This protein binds this small molecule.
Small molecule (SMILES): C[C@H](N)Cc1ccccc1

Binding-site contacts:
Ligand atom CD2 contacts residue PHE98 of chain 1.A at 4.2 Å (hydrophobic).
Ligand atom CB contacts residue PHE98 of chain 1.A at 3.8 Å (hydrophobic).
Ligand atom N contacts residue TRP224 of chain 1.A at 3.9 Å.
Ligand atom CD1 contacts residue PHE229 of chain 1.A at 3.9 Å (hydrophobic).
Ligand atom CA contacts residue HIS222 of chain 1.A at 3.9 Å.
Ligand atom CE1 contacts residue TRP224 of chain 1.A at 3.4 Å (hydrophobic).
Ligand atom CE2 contacts residue SER35 of chain 1.A at 4.1 Å.
Ligand atom N contacts residue TYR169 of chain 1.A at 3.9 Å.
Ligand atom CZ contacts residue PHE229 of chain 1.A at 3.9 Å (hydrophobic).
Ligand atom C contacts residue PHE229 of chain 1.A at 4.2 Å (hydrophobic).
Ligand atom CG contacts residue PHE98 of chain 1.A at 3.8 Å (hydrophobic).
Ligand atom CD2 contacts residue SER35 of chain 1.A at 3.6 Å.
Ligand atom CA contacts residue TRP224 of chain 1.A at 4.0 Å (hydrophobic).
Ligand atom C contacts residue HIS222 of chain 1.A at 3.0 Å.
Ligand atom CD1 contacts residue TRP224 of chain 1.A at 3.4 Å (hydrophobic).
Ligand atom N contacts residue TYR167 of chain 1.A at 4.2 Å.
Ligand atom CE2 contacts residue TYR50 of chain 1.A at 3.8 Å (hydrophobic).
Ligand atom CD1 contacts residue PHE98 of chain 1.A at 3.9 Å (hydrophobic).
Ligand atom C contacts residue TYR47 of chain 1.A at 4.3 Å (hydrophobic).
Ligand atom CG contacts residue PHE229 of chain 1.A at 4.1 Å (hydrophobic).
Ligand atom CA contacts residue GLU106 of chain 1.A at 3.7 Å.
Ligand atom CE2 contacts residue PHE229 of chain 1.A at 4.1 Å (hydrophobic).
Ligand atom CD2 contacts residue TYR33 of chain 1.A at 4.1 Å (hydrophobic).
Ligand atom CD2 contacts residue TYR47 of chain 1.A at 3.9 Å (hydrophobic).
Ligand atom C contacts residue GLU106 of chain 1.A at 3.6 Å.
Ligand atom CB contacts residue GLU106 of chain 1.A at 3.6 Å.
Ligand atom CE2 contacts residue TYR47 of chain 1.A at 4.0 Å (hydrophobic).
Ligand atom CZ contacts residue TYR50 of chain 1.A at 4.2 Å (hydrophobic).
Ligand atom CE2 contacts residue TYR33 of chain 1.A at 3.5 Å (hydrophobic).
Ligand atom CE1 contacts residue PHE229 of chain 1.A at 3.8 Å (hydrophobic).
Ligand atom N contacts residue HIS222 of chain 1.A at 4.0 Å.
Ligand atom N contacts residue PHE98 of chain 1.A at 4.2 Å.
Ligand atom CZ contacts residue TYR33 of chain 1.A at 4.0 Å (hydrophobic).
Ligand atom CE1 contacts residue PHE98 of chain 1.A at 4.4 Å (hydrophobic).
Ligand atom CD2 contacts residue PHE229 of chain 1.A at 4.2 Å (hydrophobic).
Ligand atom N contacts residue GLU106 of chain 1.A at 3.2 Å (salt-bridge).

Sequence of chain 1.A:
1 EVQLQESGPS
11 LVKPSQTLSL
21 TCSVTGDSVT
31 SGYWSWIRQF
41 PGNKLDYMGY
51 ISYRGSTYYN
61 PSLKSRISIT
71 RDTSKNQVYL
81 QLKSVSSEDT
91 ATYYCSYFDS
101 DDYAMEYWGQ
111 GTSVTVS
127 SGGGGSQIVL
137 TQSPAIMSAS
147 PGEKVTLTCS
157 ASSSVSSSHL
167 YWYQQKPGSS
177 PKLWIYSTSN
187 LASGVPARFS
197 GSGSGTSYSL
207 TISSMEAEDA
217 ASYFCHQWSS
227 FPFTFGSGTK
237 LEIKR